Binding-site contacts:
Ligand atom O17 contacts residue MET195 of chain 1.C at 3.2 Å (h-bond).
Ligand atom C36 contacts residue MET195 of chain 1.C at 3.4 Å (hydrophobic).
Ligand atom F10 contacts residue PRO244 of chain 1.C at 3.7 Å.
Ligand atom C36 contacts residue ASP240 of chain 1.C at 3.6 Å.
Ligand atom O11 contacts residue GLN291 of chain 1.C at 3.2 Å (h-bond).
Ligand atom C15 contacts residue SER290 of chain 1.C at 3.4 Å.
Ligand atom C08 contacts residue TYR251 of chain 1.C at 3.8 Å (hydrophobic).
Ligand atom C30 contacts residue PHE262 of chain 1.C at 3.6 Å (hydrophobic).
Ligand atom O17 contacts residue THR193 of chain 1.C at 3.3 Å (h-bond).
Ligand atom F10 contacts residue TYR251 of chain 1.C at 3.2 Å.
Ligand atom O07 contacts residue ILE258 of chain 1.C at 3.6 Å.
Ligand atom C35 contacts residue ASP240 of chain 1.C at 3.8 Å.
Ligand atom F10 contacts residue GLN291 of chain 1.C at 3.6 Å.
Ligand atom C33 contacts residue PHE262 of chain 1.C at 3.7 Å (hydrophobic).
Ligand atom C02 contacts residue ASN243 of chain 1.C at 3.4 Å.
Ligand atom O31 contacts residue PHE262 of chain 1.C at 3.6 Å.
Ligand atom C19 contacts residue MET195 of chain 1.C at 3.5 Å (hydrophobic).
Ligand atom C18 contacts residue MET195 of chain 1.C at 3.8 Å (hydrophobic).
Ligand atom C06 contacts residue PHE294 of chain 1.C at 3.5 Å (hydrophobic).
Ligand atom F09 contacts residue TRP254 of chain 1.C at 3.0 Å.
Ligand atom F10 contacts residue ASN243 of chain 1.C at 3.1 Å.
Ligand atom O07 contacts residue GLN291 of chain 1.C at 3.1 Å (h-bond).
Ligand atom C03 contacts residue TYR81 of chain 1.C at 3.7 Å (hydrophobic).
Ligand atom C13 contacts residue GLN291 of chain 1.C at 3.4 Å.
Ligand atom C12 contacts residue PHE294 of chain 1.C at 3.8 Å (hydrophobic).
Ligand atom C05 contacts residue PHE294 of chain 1.C at 3.7 Å (hydrophobic).
Ligand atom F09 contacts residue ILE258 of chain 1.C at 3.8 Å.
Ligand atom O31 contacts residue SER130 of chain 1.C at 3.6 Å.
Ligand atom F09 contacts residue THR255 of chain 1.C at 3.1 Å.
Ligand atom C33 contacts residue GLN265 of chain 1.C at 3.5 Å.
Ligand atom O17 contacts residue GLU152 of chain 1.C at 3.8 Å.
Ligand atom C36 contacts residue THR193 of chain 1.C at 3.5 Å.
Ligand atom C08 contacts residue GLN291 of chain 1.C at 3.5 Å.
Ligand atom C08 contacts residue THR255 of chain 1.C at 3.4 Å.
Ligand atom C24 contacts residue PHE262 of chain 1.C at 3.6 Å (hydrophobic).
Ligand atom N37 contacts residue MET195 of chain 1.C at 3.4 Å.
Ligand atom C01 contacts residue PHE294 of chain 1.C at 3.5 Å (hydrophobic).
Ligand atom F09 contacts residue ASN243 of chain 1.C at 3.5 Å.
Ligand atom C18 contacts residue PHE294 of chain 1.C at 3.6 Å (hydrophobic).
Ligand atom C33 contacts residue CYS280 of chain 1.C at 3.8 Å (hydrophobic).

Sequence of chain 1.C:
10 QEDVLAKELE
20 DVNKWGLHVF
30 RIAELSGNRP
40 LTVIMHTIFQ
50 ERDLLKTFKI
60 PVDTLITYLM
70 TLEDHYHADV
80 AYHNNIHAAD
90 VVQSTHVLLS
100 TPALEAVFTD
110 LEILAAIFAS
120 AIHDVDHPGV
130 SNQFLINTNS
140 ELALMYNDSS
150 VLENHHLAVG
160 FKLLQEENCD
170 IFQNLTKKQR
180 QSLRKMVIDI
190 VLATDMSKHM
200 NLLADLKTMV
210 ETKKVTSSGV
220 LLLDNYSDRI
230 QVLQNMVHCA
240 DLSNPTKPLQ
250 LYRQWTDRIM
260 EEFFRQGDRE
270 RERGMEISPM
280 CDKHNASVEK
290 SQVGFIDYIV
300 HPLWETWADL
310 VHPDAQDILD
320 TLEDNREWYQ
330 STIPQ

The small molecule below binds the protein below.
Small molecule (SMILES): CC(=O)Nc1cccc(-c2ccn([C@@H](Cc3cc[n+]([O-])cc3)c3ccc(OC(F)F)c(OCC4CC4)c3)n2)c1